Sequence of chain 1.A:
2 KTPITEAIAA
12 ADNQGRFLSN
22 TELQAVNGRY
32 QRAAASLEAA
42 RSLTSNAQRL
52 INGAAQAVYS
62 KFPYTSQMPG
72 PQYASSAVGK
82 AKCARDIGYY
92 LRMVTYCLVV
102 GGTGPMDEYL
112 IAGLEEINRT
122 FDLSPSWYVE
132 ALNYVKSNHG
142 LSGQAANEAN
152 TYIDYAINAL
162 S

Sequence of chain 1.B:
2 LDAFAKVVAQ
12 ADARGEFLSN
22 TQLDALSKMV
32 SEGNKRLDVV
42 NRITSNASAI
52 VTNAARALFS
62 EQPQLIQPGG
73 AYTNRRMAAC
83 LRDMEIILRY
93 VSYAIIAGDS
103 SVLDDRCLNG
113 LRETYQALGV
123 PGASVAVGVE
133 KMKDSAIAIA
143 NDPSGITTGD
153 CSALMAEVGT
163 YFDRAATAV

Sequence of chain 6.A:
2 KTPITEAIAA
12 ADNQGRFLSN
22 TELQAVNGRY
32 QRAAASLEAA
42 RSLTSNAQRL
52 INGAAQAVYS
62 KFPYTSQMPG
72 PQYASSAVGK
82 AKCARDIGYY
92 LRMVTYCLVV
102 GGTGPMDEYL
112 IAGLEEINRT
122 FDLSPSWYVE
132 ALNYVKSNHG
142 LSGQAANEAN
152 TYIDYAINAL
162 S

The protein below binds the small molecule below.
Small molecule (SMILES): C=CC1=C(C)/C(=C/c2[nH]c(/C=C3\N=C(/C=C4\NC(=O)C(C)=C4C=C)C(C)=C3CCC(=O)O)c(CCC(=O)O)c2C)NC1=O

Binding-site contacts:
Ligand atom C1A contacts residue ASN35 of chain 1.B at 3.6 Å.
Ligand atom OC contacts residue THR150 of chain 1.B at 3.5 Å.
Ligand atom CHB contacts residue ASP39 of chain 1.B at 3.3 Å.
Ligand atom C1C contacts residue THR149 of chain 1.B at 3.4 Å.
Ligand atom CHD contacts residue ILE148 of chain 1.B at 3.2 Å (hydrophobic).
Ligand atom CMD contacts residue GLY151 of chain 1.B at 3.3 Å.
Ligand atom CBC contacts residue VAL40 of chain 1.B at 3.6 Å (hydrophobic).
Ligand atom CMC contacts residue ASP144 of chain 1.B at 3.5 Å.
Ligand atom C1C contacts residue ILE148 of chain 1.B at 3.4 Å (hydrophobic).
Ligand atom C4A contacts residue GLN145 of chain 1.A at 3.5 Å.
Ligand atom CBC contacts residue CYS153 of chain 1.B at 3.0 Å (hydrophobic).
Ligand atom CMA contacts residue GLN145 of chain 1.A at 3.5 Å.
Ligand atom CMC contacts residue ASN143 of chain 1.B at 3.3 Å.
Ligand atom C4C contacts residue CYS153 of chain 1.B at 2.9 Å (hydrophobic).
Ligand atom C4A contacts residue ASP39 of chain 1.B at 3.6 Å.
Ligand atom OB contacts residue ASN28 of chain 6.A at 3.2 Å.
Ligand atom CBC contacts residue ALA142 of chain 1.B at 3.6 Å (hydrophobic).
Ligand atom C1D contacts residue ASP39 of chain 1.B at 3.6 Å.
Ligand atom O1A contacts residue THR149 of chain 1.B at 3.3 Å (h-bond).
Ligand atom NC contacts residue THR149 of chain 1.B at 2.7 Å (h-bond).
Ligand atom OC contacts residue THR149 of chain 1.B at 3.5 Å (h-bond).
Ligand atom NA contacts residue ASP39 of chain 1.B at 2.7 Å (salt-bridge).
Ligand atom NB contacts residue ASN35 of chain 1.B at 3.6 Å (h-bond).
Ligand atom O2A contacts residue THR149 of chain 1.B at 2.7 Å (h-bond).
Ligand atom C3A contacts residue GLN145 of chain 1.A at 3.4 Å.
Ligand atom CMD contacts residue THR149 of chain 1.B at 3.6 Å.
Ligand atom C3C contacts residue CYS153 of chain 1.B at 2.9 Å (hydrophobic).
Ligand atom NA contacts residue ASN35 of chain 1.B at 3.6 Å.
Ligand atom O1A contacts residue GLN145 of chain 1.A at 2.8 Å (h-bond).
Ligand atom C2B contacts residue LEU38 of chain 1.B at 3.6 Å (hydrophobic).
Ligand atom CAC contacts residue CYS153 of chain 1.B at 2.1 Å (hydrophobic).
Ligand atom C2C contacts residue CYS153 of chain 1.B at 3.5 Å (hydrophobic).
Ligand atom C4B contacts residue LEU38 of chain 1.B at 3.5 Å (hydrophobic).
Ligand atom CHB contacts residue GLN145 of chain 1.A at 3.5 Å.
Ligand atom C3B contacts residue ARG33 of chain 1.A at 3.6 Å.
Ligand atom ND contacts residue ASP39 of chain 1.B at 2.7 Å (salt-bridge).
Ligand atom C2D contacts residue THR149 of chain 1.B at 3.5 Å.
Ligand atom CBB contacts residue ASN21 of chain 6.A at 3.5 Å.
Ligand atom OC contacts residue GLY151 of chain 1.B at 3.0 Å (h-bond).
Ligand atom CGA contacts residue THR149 of chain 1.B at 3.4 Å.